Sequence of chain 1.G:
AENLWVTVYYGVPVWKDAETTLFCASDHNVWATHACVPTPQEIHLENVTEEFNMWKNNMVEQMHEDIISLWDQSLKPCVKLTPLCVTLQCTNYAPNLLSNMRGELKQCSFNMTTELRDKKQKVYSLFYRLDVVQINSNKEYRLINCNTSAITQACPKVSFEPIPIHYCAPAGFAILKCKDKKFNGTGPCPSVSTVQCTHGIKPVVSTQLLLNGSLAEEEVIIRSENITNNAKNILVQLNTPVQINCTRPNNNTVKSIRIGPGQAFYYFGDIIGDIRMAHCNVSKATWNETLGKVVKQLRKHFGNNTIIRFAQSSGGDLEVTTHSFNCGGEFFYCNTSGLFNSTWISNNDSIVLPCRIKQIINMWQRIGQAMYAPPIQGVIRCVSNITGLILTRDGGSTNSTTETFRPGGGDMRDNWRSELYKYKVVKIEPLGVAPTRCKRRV

Binding-site contacts:
Ligand atom O7 contacts residue ASN416 of chain 1.G at 3.0 Å (h-bond).
Ligand atom N2 contacts residue ASN416 of chain 1.G at 2.6 Å (h-bond).
Ligand atom C5 contacts residue ASN416 of chain 1.G at 3.6 Å.
Ligand atom O5 contacts residue ASN416 of chain 1.G at 2.4 Å (h-bond).
Ligand atom C8 contacts residue ASN232 of chain 1.G at 4.4 Å.
Ligand atom C2 contacts residue ASN416 of chain 1.G at 2.2 Å.
Ligand atom C7 contacts residue ASN416 of chain 1.G at 3.2 Å.
Ligand atom C1 contacts residue ASN416 of chain 1.G at 1.4 Å.
Ligand atom C8 contacts residue ASN416 of chain 1.G at 3.8 Å.
Ligand atom O5 contacts residue PRO261 of chain 1.G at 4.0 Å.
Ligand atom C3 contacts residue ASN416 of chain 1.G at 3.6 Å.
Ligand atom C4 contacts residue ASN416 of chain 1.G at 4.1 Å.

A small-molecule ligand and the protein it binds are described below.
Small molecule (SMILES): CC(=O)N[C@@H]1[C@@H](O)[C@H](O)[C@@H](CO)O[C@H]1O